Binding-site contacts:
Ligand atom O contacts residue THR279 of chain 1.A at 3.4 Å (h-bond).
Ligand atom OAD contacts residue THR278 of chain 1.A at 3.3 Å.
Ligand atom C contacts residue THR279 of chain 1.A at 4.0 Å.
Ligand atom CB contacts residue LEU315 of chain 1.A at 4.3 Å (hydrophobic).
Ligand atom CAE contacts residue MET301 of chain 1.A at 4.2 Å (hydrophobic).
Ligand atom SAK contacts residue GLN117 of chain 1.A at 3.7 Å.
Ligand atom C contacts residue THR278 of chain 1.A at 4.4 Å.
Ligand atom C contacts residue TYR316 of chain 1.A at 3.5 Å (hydrophobic).
Ligand atom CAF contacts residue ARG169 of chain 1.A at 3.8 Å.
Ligand atom OXT contacts residue LEU315 of chain 1.A at 4.5 Å.
Ligand atom O contacts residue TYR316 of chain 1.A at 3.7 Å.
Ligand atom N contacts residue ARG169 of chain 1.A at 3.6 Å.
Ligand atom OXT contacts residue THR279 of chain 1.A at 3.7 Å.
Ligand atom CAB contacts residue GLN117 of chain 1.A at 4.0 Å.
Ligand atom OAA contacts residue MET301 of chain 1.A at 3.9 Å.
Ligand atom OAD contacts residue ARG169 of chain 1.A at 2.6 Å (salt-bridge).
Ligand atom CB contacts residue SAM1 of chain 1.H at 3.8 Å.
Ligand atom OAD contacts residue PRO276 of chain 1.A at 4.2 Å.
Ligand atom OXT contacts residue ALA280 of chain 1.A at 3.8 Å.
Ligand atom O contacts residue THR278 of chain 1.A at 3.4 Å.
Ligand atom CA contacts residue ARG169 of chain 1.A at 4.2 Å.
Ligand atom CAB contacts residue MET301 of chain 1.A at 3.8 Å (hydrophobic).
Ligand atom SAK contacts residue SAM1 of chain 1.H at 3.8 Å.
Ligand atom OAA contacts residue ARG169 of chain 1.A at 4.3 Å.
Ligand atom CAE contacts residue ARG169 of chain 1.A at 3.4 Å.
Ligand atom OXT contacts residue TYR316 of chain 1.A at 2.6 Å (h-bond).
Ligand atom O contacts residue ALA280 of chain 1.A at 2.9 Å (h-bond).
Ligand atom CAB contacts residue ILE66 of chain 1.A at 4.0 Å (hydrophobic).
Ligand atom CB contacts residue ARG169 of chain 1.A at 3.9 Å.
Ligand atom OAA contacts residue LEU167 of chain 1.A at 3.8 Å.
Ligand atom SAK contacts residue ARG169 of chain 1.A at 3.8 Å.
Ligand atom C contacts residue ALA280 of chain 1.A at 3.7 Å (hydrophobic).
Ligand atom N contacts residue THR278 of chain 1.A at 4.1 Å.
Ligand atom CAF contacts residue GLN117 of chain 1.A at 4.5 Å.
Ligand atom OAD contacts residue GLY236 of chain 1.A at 3.8 Å.
Ligand atom O contacts residue ARG169 of chain 1.A at 4.2 Å.
Ligand atom CAE contacts residue THR278 of chain 1.A at 4.3 Å.

A protein and the small-molecule ligand that binds it are described below.
Small molecule (SMILES): C[C@@]1(C(=O)O)N[C@H](C(=O)O)CS1

Sequence of chain 1.A:
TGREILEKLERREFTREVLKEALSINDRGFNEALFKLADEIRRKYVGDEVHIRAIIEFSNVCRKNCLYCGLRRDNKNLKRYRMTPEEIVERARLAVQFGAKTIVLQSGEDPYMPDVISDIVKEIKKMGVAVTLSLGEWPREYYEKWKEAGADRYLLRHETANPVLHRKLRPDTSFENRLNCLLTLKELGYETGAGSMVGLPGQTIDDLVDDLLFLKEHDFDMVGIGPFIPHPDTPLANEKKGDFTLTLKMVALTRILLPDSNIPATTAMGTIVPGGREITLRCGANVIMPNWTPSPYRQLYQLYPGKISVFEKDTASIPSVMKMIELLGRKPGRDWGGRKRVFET